Sequence of chain 2.A:
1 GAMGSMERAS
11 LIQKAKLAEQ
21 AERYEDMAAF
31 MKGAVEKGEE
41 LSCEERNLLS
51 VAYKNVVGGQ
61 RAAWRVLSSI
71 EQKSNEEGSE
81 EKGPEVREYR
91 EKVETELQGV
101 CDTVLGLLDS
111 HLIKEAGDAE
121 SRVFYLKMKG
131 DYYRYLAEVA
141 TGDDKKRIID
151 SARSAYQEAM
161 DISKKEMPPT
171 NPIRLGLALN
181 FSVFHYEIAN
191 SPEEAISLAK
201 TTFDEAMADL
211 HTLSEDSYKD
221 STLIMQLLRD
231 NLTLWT

This small molecule binds to this protein.
Small molecule (SMILES): CC(C)[C@H](NC(=O)[C@@H](NC(=O)[C@H](C)NC(=O)[C@@H]1CCCN1C(=O)[C@@H](N)Cc1ccccc1)[C@@H](C)OP(=O)(O)O)C(=O)O

Binding-site contacts:
Ligand atom P contacts residue TYR135 of chain 2.A at 3.8 Å.
Ligand atom CG2 contacts residue ARG134 of chain 2.A at 3.9 Å.
Ligand atom N contacts residue ASN231 of chain 2.A at 2.8 Å (h-bond).
Ligand atom CB contacts residue ASN180 of chain 2.A at 3.2 Å.
Ligand atom N contacts residue ASN180 of chain 2.A at 3.0 Å (h-bond).
Ligand atom CG2 contacts residue GLY176 of chain 2.A at 3.6 Å.
Ligand atom O contacts residue LEU179 of chain 2.A at 3.5 Å.
Ligand atom P contacts residue ARG61 of chain 2.A at 3.6 Å.
Ligand atom O1P contacts residue ARG61 of chain 2.A at 2.9 Å (salt-bridge).
Ligand atom C contacts residue ASN231 of chain 2.A at 3.9 Å.
Ligand atom P contacts residue ARG134 of chain 2.A at 3.8 Å.
Ligand atom O3P contacts residue ARG134 of chain 2.A at 2.8 Å (salt-bridge).
Ligand atom C contacts residue LYS127 of chain 2.A at 3.8 Å.
Ligand atom O contacts residue LYS127 of chain 2.A at 2.8 Å (salt-bridge).
Ligand atom CA contacts residue LEU179 of chain 2.A at 3.7 Å (hydrophobic).
Ligand atom CG2 contacts residue VAL183 of chain 2.A at 3.6 Å (hydrophobic).
Ligand atom C contacts residue ASN180 of chain 2.A at 3.6 Å.
Ligand atom O1P contacts residue LYS54 of chain 2.A at 2.6 Å (salt-bridge).
Ligand atom CG1 contacts residue LEU179 of chain 2.A at 3.8 Å (hydrophobic).
Ligand atom O2P contacts residue ARG61 of chain 2.A at 2.9 Å (salt-bridge).
Ligand atom O2P contacts residue ARG134 of chain 2.A at 2.9 Å (salt-bridge).
Ligand atom O contacts residue VAL183 of chain 2.A at 3.5 Å.
Ligand atom CB contacts residue TRP235 of chain 2.A at 3.9 Å (hydrophobic).
Ligand atom CA contacts residue ASN231 of chain 2.A at 3.7 Å.
Ligand atom C contacts residue ASN231 of chain 2.A at 3.7 Å.
Ligand atom O contacts residue ASN180 of chain 2.A at 2.9 Å (h-bond).
Ligand atom CB contacts residue ASN231 of chain 2.A at 3.6 Å.
Ligand atom P contacts residue LYS54 of chain 2.A at 3.4 Å.
Ligand atom CG2 contacts residue ASN180 of chain 2.A at 3.6 Å.
Ligand atom CA contacts residue ASN231 of chain 2.A at 3.5 Å.
Ligand atom CG contacts residue VAL183 of chain 2.A at 3.8 Å (hydrophobic).
Ligand atom O3P contacts residue LYS54 of chain 2.A at 3.2 Å (salt-bridge).
Ligand atom CB contacts residue VAL183 of chain 2.A at 3.9 Å (hydrophobic).
Ligand atom O contacts residue ASN231 of chain 2.A at 3.0 Å (h-bond).
Ligand atom CA contacts residue ASN180 of chain 2.A at 3.2 Å.
Ligand atom CG1 contacts residue LEU227 of chain 2.A at 3.5 Å (hydrophobic).
Ligand atom O3P contacts residue TYR135 of chain 2.A at 2.6 Å (h-bond).
Ligand atom OXT contacts residue LYS54 of chain 2.A at 3.6 Å.
Ligand atom CD2 contacts residue ARG65 of chain 2.A at 3.8 Å.
Ligand atom CB contacts residue ASN231 of chain 2.A at 3.6 Å.